Sequence of chain 1.B:
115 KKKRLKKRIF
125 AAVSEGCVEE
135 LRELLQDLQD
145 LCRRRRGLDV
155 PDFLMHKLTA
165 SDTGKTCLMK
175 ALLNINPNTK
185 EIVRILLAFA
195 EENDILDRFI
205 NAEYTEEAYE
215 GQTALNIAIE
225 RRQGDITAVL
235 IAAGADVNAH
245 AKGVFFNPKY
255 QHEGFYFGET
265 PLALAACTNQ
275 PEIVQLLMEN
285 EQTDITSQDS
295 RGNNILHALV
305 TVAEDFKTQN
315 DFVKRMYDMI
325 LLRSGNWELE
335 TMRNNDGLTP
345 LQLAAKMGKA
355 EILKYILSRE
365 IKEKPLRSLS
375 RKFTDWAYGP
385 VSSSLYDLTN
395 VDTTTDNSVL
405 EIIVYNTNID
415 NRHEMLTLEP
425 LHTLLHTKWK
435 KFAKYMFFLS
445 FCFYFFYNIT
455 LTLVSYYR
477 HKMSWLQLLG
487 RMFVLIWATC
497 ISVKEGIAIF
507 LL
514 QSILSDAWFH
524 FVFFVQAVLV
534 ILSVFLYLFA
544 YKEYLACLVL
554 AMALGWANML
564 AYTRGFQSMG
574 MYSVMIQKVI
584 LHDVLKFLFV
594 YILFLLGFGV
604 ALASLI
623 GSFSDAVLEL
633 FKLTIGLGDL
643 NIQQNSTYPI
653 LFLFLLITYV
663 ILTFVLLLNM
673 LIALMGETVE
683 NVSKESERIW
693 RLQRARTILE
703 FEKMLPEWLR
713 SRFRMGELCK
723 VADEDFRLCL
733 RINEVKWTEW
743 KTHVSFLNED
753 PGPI

Binding-site contacts:
Ligand atom O02 contacts residue HIS430 of chain 1.B at 2.8 Å (h-bond).
Ligand atom C11 contacts residue ARG696 of chain 1.B at 4.3 Å.
Ligand atom C04 contacts residue HIS426 of chain 1.B at 4.1 Å.
Ligand atom C18 contacts residue TRP433 of chain 1.B at 4.2 Å (hydrophobic).
Ligand atom C15 contacts residue LEU420 of chain 1.B at 4.1 Å (hydrophobic).
Ligand atom C07 contacts residue LEU429 of chain 1.B at 3.7 Å (hydrophobic).
Ligand atom C07 contacts residue ARG693 of chain 1.B at 4.0 Å.
Ligand atom C15 contacts residue HIS426 of chain 1.B at 3.5 Å.
Ligand atom C08 contacts residue HIS430 of chain 1.B at 4.0 Å.
Ligand atom C13 contacts residue HIS430 of chain 1.B at 3.3 Å.
Ligand atom C14 contacts residue LEU420 of chain 1.B at 4.1 Å (hydrophobic).
Ligand atom C05 contacts residue HIS426 of chain 1.B at 3.4 Å.
Ligand atom C14 contacts residue LEU429 of chain 1.B at 4.4 Å (hydrophobic).
Ligand atom C16 contacts residue HIS430 of chain 1.B at 3.4 Å.
Ligand atom C12 contacts residue ARG693 of chain 1.B at 3.5 Å.
Ligand atom C11 contacts residue LEU429 of chain 1.B at 4.3 Å (hydrophobic).
Ligand atom C05 contacts residue HIS430 of chain 1.B at 3.7 Å.
Ligand atom C15 contacts residue ARG693 of chain 1.B at 3.2 Å.
Ligand atom C16 contacts residue HIS426 of chain 1.B at 3.7 Å.
Ligand atom C04 contacts residue HIS430 of chain 1.B at 4.4 Å.
Ligand atom O03 contacts residue THR421 of chain 1.B at 4.4 Å.
Ligand atom C06 contacts residue HIS426 of chain 1.B at 3.6 Å.
Ligand atom O01 contacts residue HIS426 of chain 1.B at 2.9 Å (h-bond).
Ligand atom C06 contacts residue ARG693 of chain 1.B at 4.3 Å.
Ligand atom O03 contacts residue HIS426 of chain 1.B at 3.4 Å.
Ligand atom O01 contacts residue ARG693 of chain 1.B at 3.5 Å (salt-bridge).
Ligand atom O03 contacts residue LEU420 of chain 1.B at 4.0 Å.
Ligand atom C14 contacts residue ARG693 of chain 1.B at 3.6 Å.
Ligand atom C12 contacts residue LEU429 of chain 1.B at 3.8 Å (hydrophobic).
Ligand atom C13 contacts residue HIS426 of chain 1.B at 4.3 Å.
Ligand atom C10 contacts residue LEU429 of chain 1.B at 3.7 Å (hydrophobic).
Ligand atom C18 contacts residue HIS430 of chain 1.B at 3.4 Å.
Ligand atom C09 contacts residue HIS426 of chain 1.B at 4.2 Å.
Ligand atom O03 contacts residue ARG693 of chain 1.B at 2.8 Å (salt-bridge).
Ligand atom C09 contacts residue HIS430 of chain 1.B at 3.5 Å.
Ligand atom C06 contacts residue LEU429 of chain 1.B at 4.5 Å (hydrophobic).
Ligand atom C17 contacts residue HIS430 of chain 1.B at 3.9 Å.

The protein below binds the small molecule below.
Small molecule (SMILES): COc1ccc2ccc(=O)oc2c1CC=C(C)C